This protein binds this small molecule.
Small molecule (SMILES): O=C1C[C@]2(C=N1)CCCNC2

Binding-site contacts:
Ligand atom C6 contacts residue ASN168 of chain 1.B at 3.3 Å.
Ligand atom N1 contacts residue THR170 of chain 1.B at 3.0 Å (h-bond).
Ligand atom C7 contacts residue GLU214 of chain 1.B at 3.5 Å.
Ligand atom O contacts residue ASN168 of chain 1.B at 3.7 Å.
Ligand atom C5 contacts residue LYS132 of chain 1.B at 4.0 Å.
Ligand atom C5 contacts residue ASN168 of chain 1.B at 3.6 Å.
Ligand atom C6 contacts residue ILE133 of chain 1.B at 4.1 Å (hydrophobic).
Ligand atom C7 contacts residue ILE204 of chain 1.B at 4.1 Å (hydrophobic).
Ligand atom N1 contacts residue GLU214 of chain 1.B at 2.8 Å (salt-bridge).
Ligand atom C2 contacts residue ASN168 of chain 1.B at 3.7 Å.
Ligand atom N1 contacts residue PHE205 of chain 1.B at 3.9 Å.
Ligand atom C6 contacts residue TYR169 of chain 1.B at 4.3 Å (hydrophobic).
Ligand atom C3 contacts residue ASN168 of chain 1.B at 3.5 Å.
Ligand atom C6 contacts residue GLU214 of chain 1.B at 3.4 Å.
Ligand atom C1 contacts residue THR170 of chain 1.B at 4.4 Å.
Ligand atom C7 contacts residue THR170 of chain 1.B at 3.5 Å.
Ligand atom C5 contacts residue ILE133 of chain 1.B at 4.5 Å (hydrophobic).
Ligand atom C contacts residue GLU214 of chain 1.B at 4.5 Å.
Ligand atom N contacts residue LYS132 of chain 1.B at 4.1 Å.
Ligand atom N1 contacts residue ASN168 of chain 1.B at 4.4 Å.
Ligand atom C7 contacts residue PHE205 of chain 1.B at 3.6 Å (hydrophobic).
Ligand atom C3 contacts residue TYR169 of chain 1.B at 4.4 Å (hydrophobic).
Ligand atom N1 contacts residue TYR169 of chain 1.B at 4.5 Å.
Ligand atom C4 contacts residue ASN168 of chain 1.B at 3.3 Å.
Ligand atom N contacts residue ASN168 of chain 1.B at 3.4 Å (h-bond).
Ligand atom C2 contacts residue THR170 of chain 1.B at 4.2 Å.
Ligand atom C6 contacts residue THR170 of chain 1.B at 3.9 Å.
Ligand atom C3 contacts residue THR170 of chain 1.B at 3.8 Å.

Sequence of chain 1.B:
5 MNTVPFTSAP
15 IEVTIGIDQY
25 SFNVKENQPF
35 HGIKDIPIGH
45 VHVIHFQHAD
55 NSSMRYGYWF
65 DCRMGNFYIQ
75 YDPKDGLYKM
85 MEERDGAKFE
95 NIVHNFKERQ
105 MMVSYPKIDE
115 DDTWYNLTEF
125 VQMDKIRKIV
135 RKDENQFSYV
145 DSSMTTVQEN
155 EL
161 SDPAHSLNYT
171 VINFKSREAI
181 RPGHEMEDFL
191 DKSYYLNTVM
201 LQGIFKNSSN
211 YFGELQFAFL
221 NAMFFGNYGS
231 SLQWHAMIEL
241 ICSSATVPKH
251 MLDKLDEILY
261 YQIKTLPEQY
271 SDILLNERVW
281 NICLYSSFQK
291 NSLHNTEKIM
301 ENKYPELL